Sequence of chain 26.A:
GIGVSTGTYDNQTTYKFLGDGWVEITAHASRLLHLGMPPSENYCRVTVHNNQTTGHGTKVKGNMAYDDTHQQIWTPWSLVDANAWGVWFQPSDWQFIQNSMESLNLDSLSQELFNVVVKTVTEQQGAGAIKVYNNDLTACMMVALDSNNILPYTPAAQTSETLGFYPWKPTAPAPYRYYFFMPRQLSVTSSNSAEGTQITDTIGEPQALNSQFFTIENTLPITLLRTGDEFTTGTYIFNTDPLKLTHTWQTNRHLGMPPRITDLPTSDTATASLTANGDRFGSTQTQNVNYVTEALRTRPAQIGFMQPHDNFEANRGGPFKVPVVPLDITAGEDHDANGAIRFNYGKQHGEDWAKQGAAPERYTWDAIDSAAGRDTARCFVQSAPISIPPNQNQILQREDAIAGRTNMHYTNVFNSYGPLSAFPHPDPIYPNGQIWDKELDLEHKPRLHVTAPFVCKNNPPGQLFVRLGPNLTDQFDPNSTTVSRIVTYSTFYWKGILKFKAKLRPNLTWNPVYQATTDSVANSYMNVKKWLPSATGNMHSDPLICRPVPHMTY

Binding-site contacts:
Ligand atom O2 contacts residue LYS682 of chain 26.A at 4.2 Å.
Ligand atom O2 contacts residue TRP201 of chain 26.A at 4.3 Å.
Ligand atom N4 contacts residue GLY198 of chain 26.A at 3.8 Å.
Ligand atom N3 contacts residue TRP201 of chain 26.A at 3.6 Å.
Ligand atom C1' contacts residue LYS682 of chain 26.A at 4.5 Å.
Ligand atom N1 contacts residue TRP201 of chain 26.A at 4.0 Å.
Ligand atom C1' contacts residue TRP201 of chain 26.A at 4.5 Å (hydrophobic).
Ligand atom C2 contacts residue TRP201 of chain 26.A at 3.9 Å (hydrophobic).
Ligand atom C5' contacts residue TRP201 of chain 26.A at 3.5 Å (hydrophobic).
Ligand atom C2' contacts residue TRP201 of chain 26.A at 3.6 Å (hydrophobic).
Ligand atom C6 contacts residue TRP201 of chain 26.A at 3.5 Å (hydrophobic).
Ligand atom C2' contacts residue LYS682 of chain 26.A at 3.6 Å.
Ligand atom O2 contacts residue LEU197 of chain 26.A at 4.0 Å.
Ligand atom O5' contacts residue TRP201 of chain 26.A at 3.6 Å.
Ligand atom C4' contacts residue TRP201 of chain 26.A at 4.3 Å (hydrophobic).
Ligand atom C4 contacts residue TRP201 of chain 26.A at 3.3 Å (hydrophobic).
Ligand atom C5 contacts residue TRP201 of chain 26.A at 3.4 Å (hydrophobic).
Ligand atom C3' contacts residue TRP201 of chain 26.A at 4.1 Å (hydrophobic).
Ligand atom O4' contacts residue TRP201 of chain 26.A at 4.5 Å.
Ligand atom O3' contacts residue LYS682 of chain 26.A at 3.1 Å (salt-bridge).
Ligand atom N4 contacts residue TRP201 of chain 26.A at 3.8 Å.
Ligand atom OP1 contacts residue PRO423 of chain 26.A at 3.6 Å.
Ligand atom N4 contacts residue ASP199 of chain 26.A at 4.0 Å.
Ligand atom C3' contacts residue LYS682 of chain 26.A at 3.8 Å.

A small-molecule ligand and the protein it binds are described below.
Small molecule (SMILES): Nc1ccn([C@H]2C[C@H](O)[C@@H](COP(=O)(O)O)O2)c(=O)n1